A small-molecule ligand and the protein it binds are described below.
Small molecule (SMILES): COc1ccc(CN2[C@@H]3C[C@H]2CN(c2ccc(-c4cc(OCC(C)(C)O)cn5ncc(C#N)c45)cn2)C3)cn1

Sequence of chain 1.B:
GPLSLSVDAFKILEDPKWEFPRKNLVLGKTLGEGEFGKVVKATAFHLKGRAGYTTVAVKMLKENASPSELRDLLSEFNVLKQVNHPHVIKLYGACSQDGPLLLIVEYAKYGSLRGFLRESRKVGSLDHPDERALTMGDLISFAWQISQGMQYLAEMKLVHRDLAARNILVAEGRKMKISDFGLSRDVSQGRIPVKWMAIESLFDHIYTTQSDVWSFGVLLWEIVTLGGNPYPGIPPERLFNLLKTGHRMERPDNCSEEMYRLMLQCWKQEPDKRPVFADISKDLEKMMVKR

Binding-site contacts:
Ligand atom CAD contacts residue GLY111 of chain 1.B at 3.7 Å.
Ligand atom CAN contacts residue LEU182 of chain 1.B at 3.8 Å (hydrophobic).
Ligand atom CAD contacts residue ALA108 of chain 1.B at 3.7 Å (hydrophobic).
Ligand atom CAP contacts residue LEU182 of chain 1.B at 3.8 Å (hydrophobic).
Ligand atom CAW contacts residue LEU31 of chain 1.B at 3.6 Å (hydrophobic).
Ligand atom NBG contacts residue MET60 of chain 1.B at 3.7 Å.
Ligand atom CBE contacts residue LYS38 of chain 1.B at 3.7 Å.
Ligand atom CAE contacts residue TYR110 of chain 1.B at 3.5 Å (hydrophobic).
Ligand atom CAL contacts residue ALA108 of chain 1.B at 3.1 Å (hydrophobic).
Ligand atom CAH contacts residue LEU31 of chain 1.B at 3.7 Å (hydrophobic).
Ligand atom CAV contacts residue GLY32 of chain 1.B at 3.4 Å.
Ligand atom CAV contacts residue VAL39 of chain 1.B at 3.7 Å (hydrophobic).
Ligand atom CBE contacts residue GLY37 of chain 1.B at 3.6 Å.
Ligand atom CAM contacts residue ALA57 of chain 1.B at 3.8 Å (hydrophobic).
Ligand atom CBL contacts residue GLU69 of chain 1.B at 3.6 Å.
Ligand atom OAF contacts residue GLY111 of chain 1.B at 3.3 Å.
Ligand atom CBD contacts residue GLY37 of chain 1.B at 3.5 Å.
Ligand atom CAN contacts residue ALA57 of chain 1.B at 3.4 Å (hydrophobic).
Ligand atom OBK contacts residue LEU61 of chain 1.B at 3.6 Å.
Ligand atom CAG contacts residue GLY111 of chain 1.B at 3.5 Å.
Ligand atom CAA contacts residue LYS109 of chain 1.B at 3.4 Å.
Ligand atom CAM contacts residue LEU182 of chain 1.B at 3.7 Å (hydrophobic).
Ligand atom NAO contacts residue ALA108 of chain 1.B at 2.9 Å (h-bond).
Ligand atom CAW contacts residue VAL39 of chain 1.B at 3.8 Å (hydrophobic).
Ligand atom NAT contacts residue VAL39 of chain 1.B at 3.8 Å.
Ligand atom CBC contacts residue GLY32 of chain 1.B at 3.7 Å.
Ligand atom CAN contacts residue ALA108 of chain 1.B at 3.7 Å (hydrophobic).
Ligand atom OAC contacts residue LEU31 of chain 1.B at 3.8 Å.
Ligand atom OBK contacts residue LEU73 of chain 1.B at 3.8 Å.
Ligand atom CBF contacts residue GLY37 of chain 1.B at 3.6 Å.
Ligand atom CBD contacts residue LYS38 of chain 1.B at 3.8 Å.
Ligand atom CAE contacts residue GLY111 of chain 1.B at 3.8 Å.
Ligand atom CAU contacts residue VAL39 of chain 1.B at 3.5 Å (hydrophobic).
Ligand atom CBF contacts residue LYS38 of chain 1.B at 3.3 Å.
Ligand atom NAO contacts residue TYR107 of chain 1.B at 3.7 Å.
Ligand atom CAN contacts residue GLU106 of chain 1.B at 3.3 Å.
Ligand atom CAA contacts residue TYR107 of chain 1.B at 3.7 Å (hydrophobic).
Ligand atom CAW contacts residue GLY32 of chain 1.B at 3.8 Å.
Ligand atom CBC contacts residue GLU33 of chain 1.B at 3.7 Å.
Ligand atom CAL contacts residue GLY111 of chain 1.B at 3.7 Å.